Sequence of chain 1.A:
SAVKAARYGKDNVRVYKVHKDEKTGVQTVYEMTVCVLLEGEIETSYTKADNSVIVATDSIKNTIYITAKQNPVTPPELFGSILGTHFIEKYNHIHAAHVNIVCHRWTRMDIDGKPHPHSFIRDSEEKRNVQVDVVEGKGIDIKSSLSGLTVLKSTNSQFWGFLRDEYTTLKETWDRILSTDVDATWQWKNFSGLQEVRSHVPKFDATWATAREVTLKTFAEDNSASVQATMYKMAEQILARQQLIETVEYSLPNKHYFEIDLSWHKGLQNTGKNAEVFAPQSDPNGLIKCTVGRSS

A small-molecule ligand and the protein it binds are described below.
Small molecule (SMILES): O=c1[nH]c(=O)c2[nH]c(=O)[nH]c2[nH]1

Binding-site contacts:
Ligand atom O24 contacts residue IUP1 of chain 1.B at 0.1 Å (h-bond).
Ligand atom C5 contacts residue IUP1 of chain 1.B at 0.6 Å.
Ligand atom C6 contacts residue OXY1 of chain 1.D at 3.5 Å.
Ligand atom C8 contacts residue IUP1 of chain 1.B at 0.1 Å.
Ligand atom O13 contacts residue IUP1 of chain 1.B at 0.1 Å (h-bond).
Ligand atom C5 contacts residue PHE160 of chain 1.A at 3.3 Å (hydrophobic).
Ligand atom N9 contacts residue OXY1 of chain 1.D at 3.4 Å (h-bond).
Ligand atom N7 contacts residue ALA57 of chain 3.A at 3.5 Å.
Ligand atom O13 contacts residue ILE55 of chain 3.A at 3.5 Å.
Ligand atom C4 contacts residue OXY1 of chain 1.D at 3.3 Å.
Ligand atom N9 contacts residue PHE160 of chain 1.A at 3.5 Å.
Ligand atom O24 contacts residue ALA57 of chain 3.A at 3.6 Å.
Ligand atom N3 contacts residue OXY1 of chain 1.D at 3.6 Å.
Ligand atom C6 contacts residue PHE160 of chain 1.A at 3.4 Å (hydrophobic).
Ligand atom N9 contacts residue IUP1 of chain 1.B at 0.1 Å (h-bond).
Ligand atom O11 contacts residue SER227 of chain 1.A at 3.4 Å.
Ligand atom O24 contacts residue THR58 of chain 3.A at 3.2 Å (h-bond).
Ligand atom O24 contacts residue ASP59 of chain 3.A at 2.9 Å (salt-bridge).
Ligand atom O13 contacts residue GLN229 of chain 1.A at 2.9 Å (h-bond).
Ligand atom O11 contacts residue IUP1 of chain 1.B at 0.1 Å (h-bond).
Ligand atom O24 contacts residue LEU171 of chain 1.A at 3.4 Å.
Ligand atom C8 contacts residue OXY1 of chain 1.D at 3.5 Å.
Ligand atom N3 contacts residue ASN255 of chain 1.A at 3.3 Å (h-bond).
Ligand atom N7 contacts residue IUP1 of chain 1.B at 0.4 Å (h-bond).
Ligand atom N1 contacts residue GLN229 of chain 1.A at 3.0 Å (h-bond).
Ligand atom C2 contacts residue IUP1 of chain 1.B at 0.1 Å.
Ligand atom N7 contacts residue PHE160 of chain 1.A at 3.6 Å.
Ligand atom O11 contacts residue VAL228 of chain 1.A at 2.9 Å (h-bond).
Ligand atom C2 contacts residue ARG177 of chain 1.A at 3.5 Å.
Ligand atom O11 contacts residue ARG177 of chain 1.A at 2.9 Å (salt-bridge).
Ligand atom C8 contacts residue THR58 of chain 3.A at 3.2 Å.
Ligand atom C4 contacts residue IUP1 of chain 1.B at 0.3 Å.
Ligand atom C6 contacts residue IUP1 of chain 1.B at 0.1 Å.
Ligand atom N3 contacts residue ARG177 of chain 1.A at 3.0 Å (salt-bridge).
Ligand atom N1 contacts residue IUP1 of chain 1.B at 0.1 Å (h-bond).
Ligand atom N3 contacts residue IUP1 of chain 1.B at 0.1 Å (h-bond).
Ligand atom C4 contacts residue PHE160 of chain 1.A at 3.3 Å (hydrophobic).
Ligand atom N7 contacts residue THR58 of chain 3.A at 2.8 Å (h-bond).
Ligand atom N1 contacts residue PHE160 of chain 1.A at 3.6 Å.
Ligand atom C5 contacts residue OXY1 of chain 1.D at 3.3 Å.

Sequence of chain 3.A:
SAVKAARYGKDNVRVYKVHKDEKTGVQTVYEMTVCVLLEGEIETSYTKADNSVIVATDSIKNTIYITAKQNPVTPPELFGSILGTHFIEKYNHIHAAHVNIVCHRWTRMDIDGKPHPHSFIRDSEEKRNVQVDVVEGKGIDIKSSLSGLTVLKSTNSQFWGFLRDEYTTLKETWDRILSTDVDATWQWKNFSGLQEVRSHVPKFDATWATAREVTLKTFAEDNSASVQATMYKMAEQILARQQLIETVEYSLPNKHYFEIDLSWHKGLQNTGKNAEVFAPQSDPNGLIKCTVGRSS